Binding-site contacts:
Ligand atom C07 contacts residue CYS145 of chain 1.B at 2.8 Å (hydrophobic).
Ligand atom C13 contacts residue CYS145 of chain 1.B at 1.8 Å (hydrophobic).
Ligand atom C37 contacts residue GLN189 of chain 1.B at 3.7 Å.
Ligand atom O17 contacts residue GLY143 of chain 1.B at 3.1 Å (h-bond).
Ligand atom C23 contacts residue ASN142 of chain 1.B at 3.2 Å.
Ligand atom C28 contacts residue MET49 of chain 1.B at 3.4 Å (hydrophobic).
Ligand atom N06 contacts residue HIS164 of chain 1.B at 3.1 Å (h-bond).
Ligand atom C24 contacts residue ASP187 of chain 1.B at 3.5 Å.
Ligand atom C40 contacts residue GLU166 of chain 1.B at 3.5 Å.
Ligand atom C04 contacts residue HIS164 of chain 1.B at 3.5 Å.
Ligand atom O12 contacts residue GLU166 of chain 1.B at 3.6 Å.
Ligand atom C10 contacts residue GLU166 of chain 1.B at 3.5 Å.
Ligand atom C01 contacts residue GLN189 of chain 1.B at 3.5 Å.
Ligand atom O12 contacts residue HIS163 of chain 1.B at 2.9 Å (h-bond).
Ligand atom N11 contacts residue PHE140 of chain 1.B at 3.3 Å (h-bond).
Ligand atom N11 contacts residue GLU166 of chain 1.B at 3.0 Å (salt-bridge).
Ligand atom O17 contacts residue ASN142 of chain 1.B at 3.6 Å.
Ligand atom C29 contacts residue MET49 of chain 1.B at 3.7 Å (hydrophobic).
Ligand atom C24 contacts residue TYR54 of chain 1.B at 3.7 Å (hydrophobic).
Ligand atom C39 contacts residue GLU166 of chain 1.B at 3.6 Å.
Ligand atom N02 contacts residue GLN189 of chain 1.B at 2.8 Å (h-bond).
Ligand atom C25 contacts residue ASP187 of chain 1.B at 3.4 Å.
Ligand atom C14 contacts residue CYS145 of chain 1.B at 2.6 Å (hydrophobic).
Ligand atom N31 contacts residue GLU166 of chain 1.B at 2.8 Å (salt-bridge).
Ligand atom C34 contacts residue THR190 of chain 1.B at 3.0 Å.
Ligand atom O12 contacts residue HIS172 of chain 1.B at 3.6 Å.
Ligand atom O03 contacts residue MET165 of chain 1.B at 3.7 Å.
Ligand atom C27 contacts residue HIS41 of chain 1.B at 3.6 Å.
Ligand atom C32 contacts residue GLN189 of chain 1.B at 3.6 Å.
Ligand atom C29 contacts residue HIS41 of chain 1.B at 3.6 Å.
Ligand atom C08 contacts residue CYS145 of chain 1.B at 3.4 Å (hydrophobic).
Ligand atom C25 contacts residue ARG188 of chain 1.B at 3.4 Å.
Ligand atom N06 contacts residue CYS145 of chain 1.B at 2.8 Å (h-bond).
Ligand atom C30 contacts residue GLN189 of chain 1.B at 3.4 Å.
Ligand atom C35 contacts residue THR190 of chain 1.B at 3.5 Å.
Ligand atom C24 contacts residue ARG188 of chain 1.B at 3.6 Å.
Ligand atom C33 contacts residue THR190 of chain 1.B at 3.6 Å.
Ligand atom O12 contacts residue PHE140 of chain 1.B at 3.3 Å.
Ligand atom C22 contacts residue ASN142 of chain 1.B at 3.7 Å.
Ligand atom O03 contacts residue GLU166 of chain 1.B at 3.1 Å (salt-bridge).

A protein and the small-molecule ligand that binds it are described below.
Small molecule (SMILES): C#CCOCCC(=O)N[C@H](Cc1ccccc1)C(=O)N[C@@H](Cc1ccccc1)C(=O)N[C@H](CCC(=O)OCC)C[C@@H]1CCNC1=O

Sequence of chain 1.B:
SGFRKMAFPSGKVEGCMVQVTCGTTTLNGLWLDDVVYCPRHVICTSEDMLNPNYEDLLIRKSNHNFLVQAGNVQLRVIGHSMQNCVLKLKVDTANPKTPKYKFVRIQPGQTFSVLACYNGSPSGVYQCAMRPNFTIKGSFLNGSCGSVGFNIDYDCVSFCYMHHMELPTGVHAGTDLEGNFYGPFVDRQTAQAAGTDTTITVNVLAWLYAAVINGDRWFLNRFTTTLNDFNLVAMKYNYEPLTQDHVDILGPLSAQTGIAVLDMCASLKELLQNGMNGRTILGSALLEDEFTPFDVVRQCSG

Sequence of chain 1.C:
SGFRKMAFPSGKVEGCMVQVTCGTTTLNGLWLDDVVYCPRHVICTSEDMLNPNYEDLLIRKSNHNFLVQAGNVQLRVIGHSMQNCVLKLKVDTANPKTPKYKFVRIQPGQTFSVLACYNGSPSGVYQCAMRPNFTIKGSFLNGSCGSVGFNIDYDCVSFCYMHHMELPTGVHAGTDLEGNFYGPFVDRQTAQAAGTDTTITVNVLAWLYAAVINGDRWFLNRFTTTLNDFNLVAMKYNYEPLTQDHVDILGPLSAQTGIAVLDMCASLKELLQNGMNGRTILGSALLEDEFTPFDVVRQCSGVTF